Binding-site contacts:
Ligand atom C7 contacts residue TYR163 of chain 1.A at 4.0 Å (hydrophobic).
Ligand atom C9 contacts residue TYR468 of chain 1.A at 4.2 Å (hydrophobic).
Ligand atom C11 contacts residue TYR163 of chain 1.A at 4.2 Å (hydrophobic).
Ligand atom C8 contacts residue SER292 of chain 1.A at 4.4 Å.
Ligand atom OAB contacts residue GLN164 of chain 1.A at 4.0 Å.
Ligand atom OAB contacts residue SER290 of chain 1.A at 3.4 Å (h-bond).
Ligand atom OAB contacts residue ALA291 of chain 1.A at 3.2 Å (h-bond).
Ligand atom OAB contacts residue NAD1 of chain 1.D at 3.1 Å.
Ligand atom C9 contacts residue SER290 of chain 1.A at 4.3 Å.
Ligand atom C10 contacts residue SER290 of chain 1.A at 3.3 Å.
Ligand atom C8 contacts residue GLN164 of chain 1.A at 4.4 Å.
Ligand atom C9 contacts residue SER292 of chain 1.A at 3.8 Å.
Ligand atom C5 contacts residue ARG285 of chain 1.A at 4.2 Å.
Ligand atom C7 contacts residue SER292 of chain 1.A at 4.3 Å.
Ligand atom C10 contacts residue GLN164 of chain 1.A at 4.5 Å.
Ligand atom C8 contacts residue TYR163 of chain 1.A at 4.4 Å (hydrophobic).
Ligand atom C14 contacts residue TRP450 of chain 1.A at 4.3 Å (hydrophobic).
Ligand atom C6 contacts residue TYR163 of chain 1.A at 4.4 Å (hydrophobic).
Ligand atom C10 contacts residue PHE456 of chain 1.A at 4.1 Å (hydrophobic).
Ligand atom C9 contacts residue GLN164 of chain 1.A at 3.9 Å.
Ligand atom C8 contacts residue TRP160 of chain 1.A at 3.7 Å (hydrophobic).
Ligand atom C10 contacts residue ALA291 of chain 1.A at 3.8 Å (hydrophobic).
Ligand atom C9 contacts residue NAD1 of chain 1.D at 4.3 Å.
Ligand atom C6 contacts residue TRP160 of chain 1.A at 4.4 Å (hydrophobic).
Ligand atom C9 contacts residue TYR163 of chain 1.A at 4.5 Å (hydrophobic).
Ligand atom C14 contacts residue ARG285 of chain 1.A at 3.9 Å.
Ligand atom OAB contacts residue ASN159 of chain 1.A at 3.8 Å.
Ligand atom C11 contacts residue TRP160 of chain 1.A at 3.6 Å (hydrophobic).
Ligand atom C14 contacts residue LEU118 of chain 1.A at 4.3 Å (hydrophobic).
Ligand atom C10 contacts residue NAD1 of chain 1.D at 3.8 Å.
Ligand atom C8 contacts residue SER290 of chain 1.A at 4.1 Å.
Ligand atom OAB contacts residue SER292 of chain 1.A at 4.1 Å.
Ligand atom OAB contacts residue TRP160 of chain 1.A at 4.3 Å.
Ligand atom C6 contacts residue TRP450 of chain 1.A at 4.0 Å (hydrophobic).
Ligand atom C10 contacts residue SER292 of chain 1.A at 3.2 Å.
Ligand atom C6 contacts residue LEU118 of chain 1.A at 3.9 Å (hydrophobic).
Ligand atom C9 contacts residue PHE456 of chain 1.A at 3.9 Å (hydrophobic).

A protein and the small-molecule ligand that binds it are described below.
Small molecule (SMILES): CCCCCCCC=O

Sequence of chain 1.A:
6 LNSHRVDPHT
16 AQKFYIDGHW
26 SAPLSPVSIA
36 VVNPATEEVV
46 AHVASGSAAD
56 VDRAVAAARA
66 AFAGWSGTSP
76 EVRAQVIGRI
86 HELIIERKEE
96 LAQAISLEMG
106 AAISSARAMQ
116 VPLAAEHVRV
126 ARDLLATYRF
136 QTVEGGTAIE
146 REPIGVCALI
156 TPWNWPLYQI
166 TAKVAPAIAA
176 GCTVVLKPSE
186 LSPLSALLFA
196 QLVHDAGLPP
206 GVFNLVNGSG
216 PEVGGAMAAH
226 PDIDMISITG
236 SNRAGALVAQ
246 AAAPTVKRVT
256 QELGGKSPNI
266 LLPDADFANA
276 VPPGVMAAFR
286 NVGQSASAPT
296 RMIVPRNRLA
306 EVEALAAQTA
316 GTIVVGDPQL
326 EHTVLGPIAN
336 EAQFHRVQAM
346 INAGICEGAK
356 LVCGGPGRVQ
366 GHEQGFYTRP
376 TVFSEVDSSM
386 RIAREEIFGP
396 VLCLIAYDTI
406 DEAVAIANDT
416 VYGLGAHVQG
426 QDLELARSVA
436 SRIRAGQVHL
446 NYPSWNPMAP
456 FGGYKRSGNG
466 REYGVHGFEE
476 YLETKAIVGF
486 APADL